Sequence of chain 2.A:
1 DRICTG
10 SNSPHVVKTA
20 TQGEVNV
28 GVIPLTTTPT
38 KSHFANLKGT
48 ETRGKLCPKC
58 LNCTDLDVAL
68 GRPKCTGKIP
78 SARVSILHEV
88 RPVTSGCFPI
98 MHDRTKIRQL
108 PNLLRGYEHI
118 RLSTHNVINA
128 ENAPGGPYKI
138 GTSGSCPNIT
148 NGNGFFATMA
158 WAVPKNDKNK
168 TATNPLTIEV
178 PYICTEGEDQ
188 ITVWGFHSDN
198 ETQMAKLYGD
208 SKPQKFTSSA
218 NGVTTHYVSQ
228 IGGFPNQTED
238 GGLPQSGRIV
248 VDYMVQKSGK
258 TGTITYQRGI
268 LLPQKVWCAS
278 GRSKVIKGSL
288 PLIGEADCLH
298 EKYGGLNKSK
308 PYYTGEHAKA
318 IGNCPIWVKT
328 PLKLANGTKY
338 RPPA

Binding-site contacts:
Ligand atom O6 contacts residue ASN197 of chain 2.A at 3.1 Å (h-bond).
Ligand atom C3 contacts residue ASN197 of chain 2.A at 3.9 Å.
Ligand atom C1 contacts residue SER243 of chain 2.A at 3.7 Å.
Ligand atom C1 contacts residue ASN197 of chain 2.A at 1.4 Å.
Ligand atom C5 contacts residue ASN197 of chain 2.A at 3.4 Å.
Ligand atom O5 contacts residue THR199 of chain 2.A at 4.0 Å.
Ligand atom O6 contacts residue THR199 of chain 2.A at 4.0 Å.
Ligand atom C8 contacts residue SER243 of chain 2.A at 2.5 Å.
Ligand atom C6 contacts residue THR199 of chain 2.A at 4.1 Å.
Ligand atom C8 contacts residue GLN200 of chain 2.A at 3.2 Å.
Ligand atom O5 contacts residue ASN197 of chain 2.A at 2.2 Å (h-bond).
Ligand atom C6 contacts residue ASN197 of chain 2.A at 4.0 Å.
Ligand atom C4 contacts residue ASN197 of chain 2.A at 4.2 Å.
Ligand atom C7 contacts residue ASN197 of chain 2.A at 3.9 Å.
Ligand atom O7 contacts residue ASN197 of chain 2.A at 4.4 Å.
Ligand atom C2 contacts residue ASN197 of chain 2.A at 2.8 Å.
Ligand atom N2 contacts residue ASN197 of chain 2.A at 3.2 Å (h-bond).
Ligand atom C2 contacts residue SER243 of chain 2.A at 4.1 Å.
Ligand atom C7 contacts residue GLN200 of chain 2.A at 3.5 Å.
Ligand atom N2 contacts residue SER243 of chain 2.A at 3.0 Å (h-bond).
Ligand atom O7 contacts residue GLN200 of chain 2.A at 2.5 Å.
Ligand atom O7 contacts residue SER243 of chain 2.A at 3.8 Å.
Ligand atom C7 contacts residue SER243 of chain 2.A at 2.8 Å.

The protein below binds the small molecule below.
Small molecule (SMILES): CC(=O)N[C@H]1[C@H](O[C@H]2[C@H](O)[C@@H](NC(C)=O)CO[C@@H]2CO)O[C@H](CO)[C@@H](O[C@@H]2O[C@H](CO)[C@@H](O)[C@H](O)[C@@H]2O)[C@@H]1O